Binding-site contacts:
Ligand atom C7 contacts residue ASN220 of chain 1.A at 3.4 Å.
Ligand atom N2 contacts residue ASN220 of chain 1.A at 2.8 Å (h-bond).
Ligand atom O5 contacts residue ASN220 of chain 1.A at 2.3 Å (h-bond).
Ligand atom C2 contacts residue ASN220 of chain 1.A at 2.4 Å.
Ligand atom C3 contacts residue ASN220 of chain 1.A at 3.8 Å.
Ligand atom C1 contacts residue ASN220 of chain 1.A at 1.5 Å.
Ligand atom C5 contacts residue ASN220 of chain 1.A at 3.6 Å.
Ligand atom O7 contacts residue ASN220 of chain 1.A at 3.6 Å (h-bond).
Ligand atom C8 contacts residue ASN220 of chain 1.A at 4.4 Å.
Ligand atom C4 contacts residue ASN220 of chain 1.A at 4.2 Å.

This protein binds this small molecule.
Small molecule (SMILES): CC(=O)N[C@@H]1[C@@H](O)[C@H](O)[C@@H](CO)O[C@H]1O

Sequence of chain 1.A:
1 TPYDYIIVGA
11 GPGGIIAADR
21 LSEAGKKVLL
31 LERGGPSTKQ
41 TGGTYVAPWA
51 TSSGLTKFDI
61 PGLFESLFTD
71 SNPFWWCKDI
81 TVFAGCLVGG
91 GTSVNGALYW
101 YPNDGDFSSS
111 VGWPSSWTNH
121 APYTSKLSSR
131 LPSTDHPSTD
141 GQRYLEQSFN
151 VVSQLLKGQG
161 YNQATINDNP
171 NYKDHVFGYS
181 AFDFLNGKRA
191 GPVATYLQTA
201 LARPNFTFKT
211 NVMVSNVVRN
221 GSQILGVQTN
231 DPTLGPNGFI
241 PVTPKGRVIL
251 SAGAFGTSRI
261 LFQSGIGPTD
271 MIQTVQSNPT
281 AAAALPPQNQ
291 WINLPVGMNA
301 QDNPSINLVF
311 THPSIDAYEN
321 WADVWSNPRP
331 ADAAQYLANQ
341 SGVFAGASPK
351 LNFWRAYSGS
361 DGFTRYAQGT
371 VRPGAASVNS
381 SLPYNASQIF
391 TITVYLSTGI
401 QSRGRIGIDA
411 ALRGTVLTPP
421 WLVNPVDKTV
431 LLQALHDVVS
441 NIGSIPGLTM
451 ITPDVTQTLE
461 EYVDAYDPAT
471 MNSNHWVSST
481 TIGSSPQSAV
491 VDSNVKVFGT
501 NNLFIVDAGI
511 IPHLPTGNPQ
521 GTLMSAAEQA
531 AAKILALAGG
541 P